Sequence of chain 1.C:
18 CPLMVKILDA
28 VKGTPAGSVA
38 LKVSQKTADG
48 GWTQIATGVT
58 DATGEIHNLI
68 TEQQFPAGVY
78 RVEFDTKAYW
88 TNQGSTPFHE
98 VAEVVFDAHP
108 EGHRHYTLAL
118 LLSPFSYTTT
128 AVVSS

Binding-site contacts:
Ligand atom F01 contacts residue ALA116 of chain 1.C at 3.7 Å.
Ligand atom F21 contacts residue LEU118 of chain 1.A at 4.1 Å.
Ligand atom F12 contacts residue ALA116 of chain 1.C at 4.1 Å.
Ligand atom F15 contacts residue ALA116 of chain 1.A at 3.7 Å.
Ligand atom F03 contacts residue LYS23 of chain 1.A at 3.4 Å.
Ligand atom F14 contacts residue LEU25 of chain 1.A at 3.4 Å.
Ligand atom F18 contacts residue LEU117 of chain 1.C at 3.9 Å.
Ligand atom F12 contacts residue LYS23 of chain 1.C at 3.9 Å.
Ligand atom F05 contacts residue LEU25 of chain 1.C at 4.2 Å.
Ligand atom F11 contacts residue LEU25 of chain 1.C at 3.2 Å.
Ligand atom F17 contacts residue LEU25 of chain 1.C at 3.1 Å.
Ligand atom F06 contacts residue LYS23 of chain 1.A at 3.7 Å.
Ligand atom F11 contacts residue ALA116 of chain 1.A at 3.3 Å.
Ligand atom C16 contacts residue LEU25 of chain 1.C at 4.2 Å (hydrophobic).
Ligand atom F25 contacts residue THR127 of chain 1.A at 3.0 Å.
Ligand atom O08 contacts residue LYS23 of chain 1.C at 3.8 Å.
Ligand atom F24 contacts residue LEU117 of chain 1.A at 3.9 Å.
Ligand atom F05 contacts residue LYS23 of chain 1.C at 3.2 Å.
Ligand atom F15 contacts residue LEU25 of chain 1.A at 3.9 Å.
Ligand atom F01 contacts residue LYS23 of chain 1.C at 4.1 Å.
Ligand atom F18 contacts residue ALA116 of chain 1.C at 3.2 Å.
Ligand atom C10 contacts residue LEU25 of chain 1.C at 3.7 Å (hydrophobic).
Ligand atom F24 contacts residue ALA116 of chain 1.A at 3.6 Å.
Ligand atom C22 contacts residue LEU118 of chain 1.A at 3.9 Å (hydrophobic).
Ligand atom C13 contacts residue ALA116 of chain 1.C at 4.1 Å (hydrophobic).
Ligand atom O09 contacts residue LYS23 of chain 1.A at 3.2 Å.
Ligand atom F25 contacts residue ALA116 of chain 1.A at 4.2 Å.
Ligand atom F14 contacts residue ALA116 of chain 1.C at 3.1 Å.
Ligand atom F23 contacts residue THR125 of chain 1.A at 3.8 Å.
Ligand atom F24 contacts residue LEU118 of chain 1.A at 3.9 Å.
Ligand atom C16 contacts residue ALA116 of chain 1.C at 4.2 Å (hydrophobic).
Ligand atom F20 contacts residue LEU118 of chain 1.C at 3.6 Å.
Ligand atom F12 contacts residue LEU25 of chain 1.C at 3.1 Å.
Ligand atom F25 contacts residue THR125 of chain 1.A at 4.1 Å.
Ligand atom F03 contacts residue LEU25 of chain 1.A at 3.8 Å.
Ligand atom F25 contacts residue LEU118 of chain 1.C at 4.0 Å.
Ligand atom F20 contacts residue THR125 of chain 1.C at 4.1 Å.
Ligand atom F21 contacts residue LEU25 of chain 1.A at 4.2 Å.
Ligand atom F21 contacts residue THR127 of chain 1.C at 3.9 Å.
Ligand atom F23 contacts residue LEU118 of chain 1.A at 2.8 Å.

Sequence of chain 1.A:
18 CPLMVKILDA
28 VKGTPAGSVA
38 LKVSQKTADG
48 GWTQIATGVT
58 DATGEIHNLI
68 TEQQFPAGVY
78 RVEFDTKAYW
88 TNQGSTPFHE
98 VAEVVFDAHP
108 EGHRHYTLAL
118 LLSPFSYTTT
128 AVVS

This protein binds this small molecule.
Small molecule (SMILES): O=C(O)C(F)(F)C(F)(F)C(F)(F)C(F)(F)C(F)(F)C(F)(F)C(F)(F)F